Sequence of chain 2.A:
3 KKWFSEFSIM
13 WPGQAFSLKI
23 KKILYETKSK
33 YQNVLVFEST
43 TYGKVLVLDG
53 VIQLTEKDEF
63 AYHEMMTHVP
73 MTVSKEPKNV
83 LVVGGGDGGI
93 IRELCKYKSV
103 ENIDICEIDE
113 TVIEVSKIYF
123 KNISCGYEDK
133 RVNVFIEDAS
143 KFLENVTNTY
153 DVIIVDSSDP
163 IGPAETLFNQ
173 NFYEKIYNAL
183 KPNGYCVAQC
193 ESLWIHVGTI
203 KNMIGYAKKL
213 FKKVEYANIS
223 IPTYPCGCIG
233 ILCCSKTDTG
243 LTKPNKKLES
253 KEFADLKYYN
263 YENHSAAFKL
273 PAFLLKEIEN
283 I

A protein and the small-molecule ligand that binds it are described below.
Small molecule (SMILES): CSC[C@H]1O[C@@H](n2cnc3c(N)ncnc32)[C@H](O)[C@@H]1O

Binding-site contacts:
Ligand atom C8 contacts residue ALA166 of chain 2.A at 3.7 Å (hydrophobic).
Ligand atom O3' contacts residue GLU109 of chain 2.A at 2.6 Å (salt-bridge).
Ligand atom C4' contacts residue GLU109 of chain 2.A at 3.4 Å.
Ligand atom O3' contacts residue VAL114 of chain 2.A at 3.5 Å.
Ligand atom S5' contacts residue GLY87 of chain 2.A at 3.7 Å.
Ligand atom N7 contacts residue ALA166 of chain 2.A at 3.2 Å (h-bond).
Ligand atom N3 contacts residue GLY86 of chain 2.A at 3.5 Å.
Ligand atom C5' contacts residue SER159 of chain 2.A at 3.6 Å.
Ligand atom N7 contacts residue PRO165 of chain 2.A at 3.2 Å.
Ligand atom C2' contacts residue GLU109 of chain 2.A at 3.4 Å.
Ligand atom C2 contacts residue ILE110 of chain 2.A at 3.4 Å (hydrophobic).
Ligand atom O2' contacts residue ASP111 of chain 2.A at 3.7 Å.
Ligand atom S5' contacts residue ASP89 of chain 2.A at 3.5 Å (salt-bridge).
Ligand atom C2 contacts residue ALA141 of chain 2.A at 3.7 Å (hydrophobic).
Ligand atom N1 contacts residue ALA141 of chain 2.A at 2.9 Å (h-bond).
Ligand atom O2' contacts residue GLU109 of chain 2.A at 2.6 Å (salt-bridge).
Ligand atom S5' contacts residue ASP158 of chain 2.A at 3.6 Å.
Ligand atom C4 contacts residue ILE110 of chain 2.A at 3.5 Å (hydrophobic).
Ligand atom CS contacts residue GLN55 of chain 2.A at 3.6 Å.
Ligand atom C1' contacts residue GLU109 of chain 2.A at 3.4 Å.
Ligand atom N6 contacts residue PRO165 of chain 2.A at 3.1 Å (h-bond).
Ligand atom C5' contacts residue SER160 of chain 2.A at 3.2 Å.
Ligand atom C4' contacts residue ASP158 of chain 2.A at 3.7 Å.
Ligand atom O4' contacts residue SER160 of chain 2.A at 3.4 Å (h-bond).
Ligand atom C3' contacts residue LEU50 of chain 2.A at 3.7 Å (hydrophobic).
Ligand atom C5' contacts residue ASP158 of chain 2.A at 3.2 Å.
Ligand atom C8 contacts residue SER160 of chain 2.A at 3.2 Å.
Ligand atom N6 contacts residue ASP140 of chain 2.A at 2.9 Å (salt-bridge).
Ligand atom CS contacts residue ASP89 of chain 2.A at 3.4 Å.
Ligand atom C4' contacts residue GLY87 of chain 2.A at 3.7 Å.
Ligand atom C2 contacts residue CYS108 of chain 2.A at 3.6 Å (hydrophobic).
Ligand atom C3' contacts residue GLU109 of chain 2.A at 3.4 Å.
Ligand atom S5' contacts residue SPD1 of chain 2.E at 3.2 Å.
Ligand atom O4' contacts residue GLY86 of chain 2.A at 3.5 Å.
Ligand atom O4' contacts residue ASP158 of chain 2.A at 3.6 Å.
Ligand atom O2' contacts residue GLN34 of chain 2.A at 3.0 Å (h-bond).
Ligand atom CS contacts residue SPD1 of chain 2.E at 3.7 Å.
Ligand atom C5 contacts residue ILE110 of chain 2.A at 3.6 Å (hydrophobic).
Ligand atom N6 contacts residue THR168 of chain 2.A at 3.6 Å (h-bond).
Ligand atom N3 contacts residue ILE110 of chain 2.A at 3.3 Å (h-bond).